The small molecule below binds the protein below.
Small molecule (SMILES): CC(=O)N[C@H]1[C@H](O[C@H]2[C@H](O)[C@@H](NC(C)=O)CO[C@@H]2CO)O[C@H](CO)[C@@H](O[C@@H]2O[C@H](CO)[C@@H](O)[C@H](O)[C@@H]2O)[C@@H]1O

Binding-site contacts:
Ligand atom C7 contacts residue ASN154 of chain 1.L at 3.6 Å.
Ligand atom C2 contacts residue ASN154 of chain 1.L at 2.4 Å.
Ligand atom C4 contacts residue ASN154 of chain 1.L at 4.2 Å.
Ligand atom O5 contacts residue GLU150 of chain 1.L at 3.3 Å (salt-bridge).
Ligand atom O7 contacts residue THR156 of chain 1.L at 4.4 Å.
Ligand atom C6 contacts residue GLU147 of chain 1.L at 3.8 Å.
Ligand atom C1 contacts residue GLU150 of chain 1.L at 3.9 Å.
Ligand atom C5 contacts residue ASN154 of chain 1.L at 3.7 Å.
Ligand atom N2 contacts residue ASN154 of chain 1.L at 2.9 Å (h-bond).
Ligand atom O6 contacts residue GLU147 of chain 1.L at 4.0 Å.
Ligand atom O5 contacts residue SER151 of chain 1.L at 4.2 Å.
Ligand atom C5 contacts residue THR156 of chain 1.L at 4.4 Å.
Ligand atom C6 contacts residue SER151 of chain 1.L at 3.8 Å.
Ligand atom C7 contacts residue GLU147 of chain 1.L at 4.2 Å.
Ligand atom O7 contacts residue ASN154 of chain 1.L at 3.9 Å.
Ligand atom C1 contacts residue ASN154 of chain 1.L at 1.4 Å.
Ligand atom C5 contacts residue GLU150 of chain 1.L at 4.3 Å.
Ligand atom C6 contacts residue GLU150 of chain 1.L at 4.1 Å.
Ligand atom O6 contacts residue SER151 of chain 1.L at 4.0 Å.
Ligand atom C3 contacts residue ASN154 of chain 1.L at 3.8 Å.
Ligand atom O7 contacts residue GLU147 of chain 1.L at 3.0 Å (salt-bridge).
Ligand atom O5 contacts residue ASN154 of chain 1.L at 2.4 Å (h-bond).

Sequence of chain 1.L:
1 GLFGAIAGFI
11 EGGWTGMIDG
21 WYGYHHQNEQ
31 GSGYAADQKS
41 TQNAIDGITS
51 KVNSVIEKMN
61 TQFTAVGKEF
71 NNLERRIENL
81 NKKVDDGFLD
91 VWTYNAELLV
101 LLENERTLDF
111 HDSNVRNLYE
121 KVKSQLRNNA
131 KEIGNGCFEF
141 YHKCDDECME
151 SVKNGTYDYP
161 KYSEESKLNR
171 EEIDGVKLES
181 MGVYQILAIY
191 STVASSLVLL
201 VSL